Sequence of chain 1.B:
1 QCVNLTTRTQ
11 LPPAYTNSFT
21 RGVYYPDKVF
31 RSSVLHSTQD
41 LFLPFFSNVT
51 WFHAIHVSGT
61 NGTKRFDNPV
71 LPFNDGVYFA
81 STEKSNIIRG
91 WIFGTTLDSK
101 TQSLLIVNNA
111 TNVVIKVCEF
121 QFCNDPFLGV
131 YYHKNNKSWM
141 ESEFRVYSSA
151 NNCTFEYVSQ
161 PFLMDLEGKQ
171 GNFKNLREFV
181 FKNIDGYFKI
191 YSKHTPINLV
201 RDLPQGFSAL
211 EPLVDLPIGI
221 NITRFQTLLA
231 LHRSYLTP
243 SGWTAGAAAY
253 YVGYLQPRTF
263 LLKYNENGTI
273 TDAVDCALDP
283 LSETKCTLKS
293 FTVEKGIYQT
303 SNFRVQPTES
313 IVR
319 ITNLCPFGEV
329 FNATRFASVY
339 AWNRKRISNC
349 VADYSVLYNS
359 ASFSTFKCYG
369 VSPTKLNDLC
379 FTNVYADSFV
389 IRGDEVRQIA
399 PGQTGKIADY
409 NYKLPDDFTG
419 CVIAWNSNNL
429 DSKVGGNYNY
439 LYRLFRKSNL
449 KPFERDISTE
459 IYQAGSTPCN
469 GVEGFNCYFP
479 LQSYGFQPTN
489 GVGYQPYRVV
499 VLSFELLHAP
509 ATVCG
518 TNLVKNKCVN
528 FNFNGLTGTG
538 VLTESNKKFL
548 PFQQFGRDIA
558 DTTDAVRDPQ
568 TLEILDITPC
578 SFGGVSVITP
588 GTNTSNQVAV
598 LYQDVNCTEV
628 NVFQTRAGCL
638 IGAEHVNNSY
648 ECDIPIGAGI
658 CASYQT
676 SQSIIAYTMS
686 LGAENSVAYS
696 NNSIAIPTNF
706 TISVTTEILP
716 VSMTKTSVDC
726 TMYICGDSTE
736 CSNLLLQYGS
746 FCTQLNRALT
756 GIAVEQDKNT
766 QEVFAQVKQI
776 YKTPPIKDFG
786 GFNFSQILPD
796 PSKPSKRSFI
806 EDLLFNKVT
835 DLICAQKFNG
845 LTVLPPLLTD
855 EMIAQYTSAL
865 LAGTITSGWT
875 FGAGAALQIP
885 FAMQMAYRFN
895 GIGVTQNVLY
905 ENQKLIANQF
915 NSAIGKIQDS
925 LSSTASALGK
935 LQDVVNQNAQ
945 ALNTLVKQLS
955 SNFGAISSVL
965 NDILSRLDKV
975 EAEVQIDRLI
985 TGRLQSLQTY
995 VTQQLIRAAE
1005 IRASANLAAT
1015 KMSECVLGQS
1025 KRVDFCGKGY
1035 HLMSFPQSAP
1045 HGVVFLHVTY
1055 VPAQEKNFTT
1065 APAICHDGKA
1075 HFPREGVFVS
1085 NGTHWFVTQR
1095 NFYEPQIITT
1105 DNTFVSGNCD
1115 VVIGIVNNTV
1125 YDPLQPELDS

Sequence of chain 1.C:
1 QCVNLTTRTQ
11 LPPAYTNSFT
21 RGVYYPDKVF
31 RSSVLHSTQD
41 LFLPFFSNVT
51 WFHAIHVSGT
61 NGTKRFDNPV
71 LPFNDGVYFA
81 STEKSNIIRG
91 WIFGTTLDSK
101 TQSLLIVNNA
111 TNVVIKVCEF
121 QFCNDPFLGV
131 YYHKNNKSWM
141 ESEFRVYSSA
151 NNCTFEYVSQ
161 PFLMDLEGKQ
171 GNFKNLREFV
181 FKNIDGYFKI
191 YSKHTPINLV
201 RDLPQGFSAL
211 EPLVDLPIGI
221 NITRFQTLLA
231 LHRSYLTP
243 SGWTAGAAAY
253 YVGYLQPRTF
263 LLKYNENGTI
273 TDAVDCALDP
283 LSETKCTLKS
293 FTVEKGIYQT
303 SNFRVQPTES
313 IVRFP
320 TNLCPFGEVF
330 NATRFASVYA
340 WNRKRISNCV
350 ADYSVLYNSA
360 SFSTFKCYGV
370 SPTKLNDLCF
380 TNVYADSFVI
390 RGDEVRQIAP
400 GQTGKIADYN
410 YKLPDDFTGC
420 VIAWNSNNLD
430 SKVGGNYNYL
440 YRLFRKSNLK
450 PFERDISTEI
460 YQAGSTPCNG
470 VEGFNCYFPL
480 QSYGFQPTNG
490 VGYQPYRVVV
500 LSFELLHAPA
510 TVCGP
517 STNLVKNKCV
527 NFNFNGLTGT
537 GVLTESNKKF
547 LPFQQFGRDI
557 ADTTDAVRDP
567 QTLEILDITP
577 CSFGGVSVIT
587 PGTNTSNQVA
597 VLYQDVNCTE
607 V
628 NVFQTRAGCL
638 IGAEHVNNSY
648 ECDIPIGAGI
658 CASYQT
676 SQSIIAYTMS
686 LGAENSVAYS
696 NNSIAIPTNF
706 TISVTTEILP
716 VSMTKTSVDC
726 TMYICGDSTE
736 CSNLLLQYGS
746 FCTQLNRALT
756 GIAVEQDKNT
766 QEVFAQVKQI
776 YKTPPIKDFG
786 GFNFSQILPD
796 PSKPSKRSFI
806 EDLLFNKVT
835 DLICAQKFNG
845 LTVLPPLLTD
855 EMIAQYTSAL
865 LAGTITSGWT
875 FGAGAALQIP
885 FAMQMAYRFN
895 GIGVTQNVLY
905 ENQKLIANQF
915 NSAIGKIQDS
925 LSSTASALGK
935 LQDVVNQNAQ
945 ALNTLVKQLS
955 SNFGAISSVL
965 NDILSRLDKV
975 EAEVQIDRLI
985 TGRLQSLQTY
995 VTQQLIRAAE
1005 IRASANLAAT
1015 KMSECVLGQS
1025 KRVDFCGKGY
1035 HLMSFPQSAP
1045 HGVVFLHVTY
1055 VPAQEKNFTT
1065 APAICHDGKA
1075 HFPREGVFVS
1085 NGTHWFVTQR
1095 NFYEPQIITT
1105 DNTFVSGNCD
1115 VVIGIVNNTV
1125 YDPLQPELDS

Binding-site contacts:
Ligand atom C8 contacts residue ASN1061 of chain 1.C at 3.8 Å.
Ligand atom C1 contacts residue ASN1061 of chain 1.C at 1.5 Å.
Ligand atom C8 contacts residue GLN882 of chain 1.B at 3.6 Å.
Ligand atom C4 contacts residue ALA693 of chain 1.C at 4.5 Å (hydrophobic).
Ligand atom C5 contacts residue ASN1061 of chain 1.C at 3.7 Å.
Ligand atom O7 contacts residue ASN1061 of chain 1.C at 3.4 Å (h-bond).
Ligand atom C8 contacts residue ALA700 of chain 1.C at 3.9 Å (hydrophobic).
Ligand atom C3 contacts residue ALA693 of chain 1.C at 4.3 Å (hydrophobic).
Ligand atom C7 contacts residue GLN882 of chain 1.B at 4.3 Å.
Ligand atom O4 contacts residue ALA693 of chain 1.C at 4.2 Å.
Ligand atom C3 contacts residue ASN1061 of chain 1.C at 3.8 Å.
Ligand atom C5 contacts residue ALA693 of chain 1.C at 4.2 Å (hydrophobic).
Ligand atom C8 contacts residue LYS1060 of chain 1.C at 3.9 Å.
Ligand atom C8 contacts residue GLU1059 of chain 1.C at 3.6 Å.
Ligand atom C2 contacts residue ASN1061 of chain 1.C at 2.5 Å.
Ligand atom C4 contacts residue ASN1061 of chain 1.C at 4.2 Å.
Ligand atom C7 contacts residue ASN1061 of chain 1.C at 3.2 Å.
Ligand atom O5 contacts residue ASN1061 of chain 1.C at 2.4 Å (h-bond).
Ligand atom N2 contacts residue GLN882 of chain 1.B at 3.9 Å.
Ligand atom N2 contacts residue ASN1061 of chain 1.C at 3.0 Å (h-bond).
Ligand atom O7 contacts residue LYS1060 of chain 1.C at 4.5 Å.

A protein and the small-molecule ligand that binds it are described below.
Small molecule (SMILES): CC(=O)N[C@@H]1[C@@H](O)[C@H](O)[C@@H](CO)O[C@H]1O